Sequence of chain 1.G:
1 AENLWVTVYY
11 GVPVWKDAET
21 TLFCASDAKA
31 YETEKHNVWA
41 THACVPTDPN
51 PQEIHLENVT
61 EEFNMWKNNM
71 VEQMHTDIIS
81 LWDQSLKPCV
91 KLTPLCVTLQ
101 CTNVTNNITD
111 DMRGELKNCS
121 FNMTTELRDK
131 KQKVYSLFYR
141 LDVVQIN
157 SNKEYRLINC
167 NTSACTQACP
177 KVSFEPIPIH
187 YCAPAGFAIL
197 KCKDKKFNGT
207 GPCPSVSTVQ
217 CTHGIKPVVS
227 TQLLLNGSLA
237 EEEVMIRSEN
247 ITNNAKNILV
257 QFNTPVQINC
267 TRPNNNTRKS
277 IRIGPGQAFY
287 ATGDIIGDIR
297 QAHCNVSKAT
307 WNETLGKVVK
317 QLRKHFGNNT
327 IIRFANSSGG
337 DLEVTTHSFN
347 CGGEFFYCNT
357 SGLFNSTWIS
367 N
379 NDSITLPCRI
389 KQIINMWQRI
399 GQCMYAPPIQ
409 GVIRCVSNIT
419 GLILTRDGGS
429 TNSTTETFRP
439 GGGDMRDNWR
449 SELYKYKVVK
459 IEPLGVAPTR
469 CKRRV

Sequence of chain 1.F:
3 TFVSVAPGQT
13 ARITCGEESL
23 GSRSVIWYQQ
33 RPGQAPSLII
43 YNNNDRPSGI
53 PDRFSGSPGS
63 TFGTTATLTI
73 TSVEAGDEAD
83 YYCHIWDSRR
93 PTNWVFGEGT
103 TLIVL

The protein below binds the small molecule below.
Small molecule (SMILES): CC(=O)N[C@H]1[C@H](O[C@H]2[C@H](O)[C@@H](NC(C)=O)CO[C@@H]2CO)O[C@H](CO)[C@@H](O[C@@H]2O[C@H](CO[C@H]3O[C@H](CO[C@H]4O[C@H](CO)[C@@H](O)[C@H](O)[C@@H]4O)[C@@H](O)[C@H](O[C@H]4O[C@H](CO)[C@@H](O)[C@H](O)[C@@H]4O)[C@@H]3O)[C@@H](O)[C@H](O[C@H]3O[C@H](CO)[C@@H](O)[C@H](O)[C@@H]3O[C@H]3O[C@H](CO)[C@@H](O)[C@H](O)[C@@H]3O[C@H]3O[C@H](CO)[C@@H](O)[C@H](O)[C@@H]3O)[C@@H]2O)[C@@H]1O

Binding-site contacts:
Ligand atom C6 contacts residue ILE104 of chain 1.E at 3.8 Å (hydrophobic).
Ligand atom O5 contacts residue ASN301 of chain 1.G at 2.4 Å (h-bond).
Ligand atom C2 contacts residue ASN301 of chain 1.G at 2.4 Å.
Ligand atom C5 contacts residue ASN301 of chain 1.G at 3.6 Å.
Ligand atom C5 contacts residue ILE104 of chain 1.E at 3.4 Å (hydrophobic).
Ligand atom O3 contacts residue ILE104 of chain 1.E at 3.6 Å.
Ligand atom C3 contacts residue GLY106 of chain 1.E at 3.6 Å.
Ligand atom C1 contacts residue ASN301 of chain 1.G at 1.4 Å.
Ligand atom C6 contacts residue ARG103 of chain 1.E at 3.5 Å.
Ligand atom O7 contacts residue ASN301 of chain 1.G at 3.3 Å (h-bond).
Ligand atom C7 contacts residue ASN301 of chain 1.G at 3.2 Å.
Ligand atom O6 contacts residue SER24 of chain 1.F at 3.2 Å (h-bond).
Ligand atom C1 contacts residue ARG103 of chain 1.E at 3.4 Å.
Ligand atom O6 contacts residue ASN44 of chain 1.F at 2.5 Å (h-bond).
Ligand atom O3 contacts residue GLY61 of chain 1.F at 3.3 Å (h-bond).
Ligand atom C3 contacts residue ASN45 of chain 1.F at 3.5 Å.
Ligand atom N2 contacts residue ASN301 of chain 1.G at 2.8 Å (h-bond).
Ligand atom O6 contacts residue ARG103 of chain 1.E at 2.4 Å (salt-bridge).
Ligand atom C3 contacts residue ILE104 of chain 1.E at 3.7 Å (hydrophobic).
Ligand atom O3 contacts residue ASN45 of chain 1.F at 3.1 Å (h-bond).
Ligand atom C4 contacts residue ASN45 of chain 1.F at 3.5 Å.
Ligand atom O3 contacts residue GLY106 of chain 1.E at 3.3 Å (h-bond).
Ligand atom O4 contacts residue ASN45 of chain 1.F at 2.5 Å (h-bond).
Ligand atom C5 contacts residue ARG103 of chain 1.E at 3.7 Å.
Ligand atom C3 contacts residue ASN301 of chain 1.G at 3.7 Å.
Ligand atom C8 contacts residue VAL108 of chain 1.E at 3.7 Å (hydrophobic).
Ligand atom O4 contacts residue ASN46 of chain 1.F at 3.7 Å.
Ligand atom N2 contacts residue VAL108 of chain 1.E at 3.5 Å.
Ligand atom C2 contacts residue GLY106 of chain 1.E at 3.4 Å.
Ligand atom O5 contacts residue THR383 of chain 1.G at 3.6 Å.
Ligand atom O2 contacts residue ARG103 of chain 1.E at 3.8 Å.
Ligand atom C8 contacts residue THR267 of chain 1.G at 3.7 Å.
Ligand atom N2 contacts residue HIS299 of chain 1.G at 3.4 Å (h-bond).
Ligand atom O5 contacts residue ARG103 of chain 1.E at 2.7 Å (salt-bridge).
Ligand atom C5 contacts residue THR383 of chain 1.G at 3.8 Å.
Ligand atom C4 contacts residue GLY106 of chain 1.E at 3.8 Å.
Ligand atom O4 contacts residue ASN44 of chain 1.F at 3.5 Å (h-bond).
Ligand atom C8 contacts residue ARG412 of chain 1.G at 3.5 Å.
Ligand atom C4 contacts residue SER62 of chain 1.F at 3.8 Å.
Ligand atom O3 contacts residue PRO60 of chain 1.F at 3.5 Å.

Sequence of chain 1.E:
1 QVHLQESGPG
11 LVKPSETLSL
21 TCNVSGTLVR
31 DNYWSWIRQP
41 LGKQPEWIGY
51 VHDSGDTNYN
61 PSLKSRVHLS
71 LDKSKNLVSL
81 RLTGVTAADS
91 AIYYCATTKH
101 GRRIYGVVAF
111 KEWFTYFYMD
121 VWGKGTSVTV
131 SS